Binding-site contacts:
Ligand atom O8 contacts residue TYR147 of chain 1.A at 3.6 Å.
Ligand atom C9 contacts residue LEU290 of chain 1.A at 3.9 Å (hydrophobic).
Ligand atom C10 contacts residue TYR147 of chain 1.A at 3.8 Å (hydrophobic).
Ligand atom C12 contacts residue ALA289 of chain 1.A at 4.0 Å (hydrophobic).
Ligand atom C2 contacts residue LYS287 of chain 1.A at 4.2 Å.
Ligand atom C2 contacts residue PO41 of chain 1.D at 3.6 Å.
Ligand atom C10 contacts residue ALA289 of chain 1.A at 3.9 Å (hydrophobic).
Ligand atom S11 contacts residue PO41 of chain 1.D at 3.9 Å.
Ligand atom C5 contacts residue LYS287 of chain 1.A at 3.9 Å.
Ligand atom C12 contacts residue ILE288 of chain 1.A at 3.4 Å (hydrophobic).
Ligand atom C5 contacts residue TYR147 of chain 1.A at 3.5 Å (hydrophobic).
Ligand atom O7 contacts residue ARG145 of chain 1.A at 3.0 Å (salt-bridge).
Ligand atom C12 contacts residue LYS287 of chain 1.A at 3.3 Å.
Ligand atom C4 contacts residue TYR147 of chain 1.A at 3.6 Å (hydrophobic).
Ligand atom C3 contacts residue PO41 of chain 1.D at 3.5 Å.
Ligand atom N1 contacts residue PO41 of chain 1.D at 2.8 Å (h-bond).
Ligand atom C9 contacts residue TYR147 of chain 1.A at 3.5 Å (hydrophobic).
Ligand atom C4 contacts residue LYS287 of chain 1.A at 3.9 Å.
Ligand atom O7 contacts residue GLU269 of chain 1.A at 3.9 Å.
Ligand atom C4 contacts residue PO41 of chain 1.D at 4.4 Å.
Ligand atom C3 contacts residue TYR147 of chain 1.A at 3.6 Å (hydrophobic).
Ligand atom C3 contacts residue LYS287 of chain 1.A at 4.2 Å.
Ligand atom N1 contacts residue LYS287 of chain 1.A at 4.4 Å.
Ligand atom O14 contacts residue LEU290 of chain 1.A at 3.9 Å.
Ligand atom C10 contacts residue LEU290 of chain 1.A at 3.8 Å (hydrophobic).
Ligand atom O7 contacts residue LYS287 of chain 1.A at 2.9 Å (salt-bridge).
Ligand atom O7 contacts residue TYR147 of chain 1.A at 3.5 Å.
Ligand atom C12 contacts residue LEU290 of chain 1.A at 4.1 Å (hydrophobic).
Ligand atom O8 contacts residue ARG145 of chain 1.A at 2.9 Å (salt-bridge).
Ligand atom S11 contacts residue GLC1 of chain 1.C at 4.4 Å.
Ligand atom C10 contacts residue LYS287 of chain 1.A at 4.5 Å.
Ligand atom C2 contacts residue TYR147 of chain 1.A at 3.8 Å (hydrophobic).
Ligand atom C6 contacts residue LYS287 of chain 1.A at 3.6 Å.
Ligand atom C9 contacts residue ALA289 of chain 1.A at 3.9 Å (hydrophobic).
Ligand atom O13 contacts residue PO41 of chain 1.D at 3.6 Å (h-bond).
Ligand atom O13 contacts residue GLC1 of chain 1.C at 3.3 Å (h-bond).
Ligand atom C6 contacts residue TYR147 of chain 1.A at 3.5 Å (hydrophobic).
Ligand atom O8 contacts residue LYS287 of chain 1.A at 4.0 Å.
Ligand atom O14 contacts residue LEU116 of chain 1.A at 3.6 Å.
Ligand atom C6 contacts residue ARG145 of chain 1.A at 3.5 Å.

Sequence of chain 1.A:
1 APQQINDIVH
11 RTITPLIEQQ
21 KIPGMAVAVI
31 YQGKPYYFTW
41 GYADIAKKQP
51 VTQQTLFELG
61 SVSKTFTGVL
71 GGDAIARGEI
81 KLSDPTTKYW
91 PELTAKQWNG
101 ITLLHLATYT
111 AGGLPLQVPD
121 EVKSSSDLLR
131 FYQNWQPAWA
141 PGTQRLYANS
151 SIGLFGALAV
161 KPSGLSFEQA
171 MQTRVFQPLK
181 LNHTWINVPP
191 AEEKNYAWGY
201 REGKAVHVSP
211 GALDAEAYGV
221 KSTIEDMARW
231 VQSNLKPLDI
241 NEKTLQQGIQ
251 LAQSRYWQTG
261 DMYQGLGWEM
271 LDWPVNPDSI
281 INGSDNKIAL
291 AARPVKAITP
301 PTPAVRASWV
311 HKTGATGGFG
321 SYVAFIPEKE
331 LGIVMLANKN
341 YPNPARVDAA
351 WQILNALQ

The small molecule below binds the protein below.
Small molecule (SMILES): CS(=O)(=O)Nc1ccc(C(=O)O)cc1